A protein and the small-molecule ligand that binds it are described below.
Small molecule (SMILES): CC(=O)N[C@@H]1[C@@H](O)[C@H](O)[C@@H](CO)O[C@H]1O

Sequence of chain 1.N:
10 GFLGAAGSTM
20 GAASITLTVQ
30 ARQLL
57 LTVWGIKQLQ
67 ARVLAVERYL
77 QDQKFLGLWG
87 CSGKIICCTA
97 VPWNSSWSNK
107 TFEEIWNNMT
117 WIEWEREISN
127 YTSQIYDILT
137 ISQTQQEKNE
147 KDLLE

Binding-site contacts:
Ligand atom N2 contacts residue GLN27 of chain 1.P at 4.2 Å.
Ligand atom C8 contacts residue GLN27 of chain 1.P at 3.5 Å.
Ligand atom O7 contacts residue ASN105 of chain 1.N at 3.9 Å.
Ligand atom C5 contacts residue ASN105 of chain 1.N at 3.7 Å.
Ligand atom C1 contacts residue ASN105 of chain 1.N at 1.4 Å.
Ligand atom C4 contacts residue ASN105 of chain 1.N at 4.2 Å.
Ligand atom C7 contacts residue GLN27 of chain 1.P at 4.4 Å.
Ligand atom C1 contacts residue SER28 of chain 1.P at 4.0 Å.
Ligand atom C7 contacts residue ASN105 of chain 1.N at 3.9 Å.
Ligand atom N2 contacts residue ASN105 of chain 1.N at 2.9 Å (h-bond).
Ligand atom C3 contacts residue ASN105 of chain 1.N at 3.8 Å.
Ligand atom C2 contacts residue ASN105 of chain 1.N at 2.5 Å.
Ligand atom O5 contacts residue ASN105 of chain 1.N at 2.4 Å (h-bond).

Sequence of chain 1.P:
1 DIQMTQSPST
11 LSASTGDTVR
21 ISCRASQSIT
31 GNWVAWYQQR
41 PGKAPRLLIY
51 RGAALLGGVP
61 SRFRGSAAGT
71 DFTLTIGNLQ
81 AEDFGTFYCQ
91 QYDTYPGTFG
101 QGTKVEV